Sequence of chain 1.A:
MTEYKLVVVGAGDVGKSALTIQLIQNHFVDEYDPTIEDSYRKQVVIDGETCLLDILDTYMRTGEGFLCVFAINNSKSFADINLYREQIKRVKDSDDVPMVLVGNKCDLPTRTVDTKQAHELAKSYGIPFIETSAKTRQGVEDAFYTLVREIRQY

Binding-site contacts:
Ligand atom O1B contacts residue SER17 of chain 1.A at 3.0 Å (h-bond).
Ligand atom N1 contacts residue LYS117 of chain 1.A at 3.5 Å.
Ligand atom C4 contacts residue LYS117 of chain 1.A at 3.5 Å.
Ligand atom O2' contacts residue PHE28 of chain 1.A at 3.2 Å.
Ligand atom C5 contacts residue LYS117 of chain 1.A at 3.5 Å.
Ligand atom O2' contacts residue VAL29 of chain 1.A at 2.7 Å (h-bond).
Ligand atom PG contacts residue MG1 of chain 1.B at 3.2 Å.
Ligand atom O2B contacts residue ASP13 of chain 1.A at 3.5 Å (salt-bridge).
Ligand atom N3B contacts residue MG1 of chain 1.B at 3.4 Å.
Ligand atom N2 contacts residue ASP119 of chain 1.A at 2.8 Å (salt-bridge).
Ligand atom O2B contacts residue GLY15 of chain 1.A at 3.2 Å (h-bond).
Ligand atom O1A contacts residue SER17 of chain 1.A at 3.5 Å.
Ligand atom O1A contacts residue GLY15 of chain 1.A at 3.5 Å.
Ligand atom N9 contacts residue LYS117 of chain 1.A at 3.5 Å.
Ligand atom O1G contacts residue MG1 of chain 1.B at 1.9 Å.
Ligand atom O2B contacts residue LYS16 of chain 1.A at 2.8 Å (salt-bridge).
Ligand atom O2B contacts residue VAL14 of chain 1.A at 3.3 Å (h-bond).
Ligand atom O2' contacts residue ASP30 of chain 1.A at 3.5 Å.
Ligand atom O1A contacts residue ALA18 of chain 1.A at 2.9 Å (h-bond).
Ligand atom O6 contacts residue ALA146 of chain 1.A at 2.9 Å (h-bond).
Ligand atom O6 contacts residue ASN116 of chain 1.A at 3.2 Å (h-bond).
Ligand atom N3B contacts residue ASP13 of chain 1.A at 3.2 Å (salt-bridge).
Ligand atom C6 contacts residue ASP119 of chain 1.A at 3.5 Å.
Ligand atom O1B contacts residue MG1 of chain 1.B at 2.0 Å.
Ligand atom O4' contacts residue LYS117 of chain 1.A at 3.2 Å (salt-bridge).
Ligand atom C5 contacts residue PHE28 of chain 1.A at 3.5 Å (hydrophobic).
Ligand atom O3A contacts residue ASP13 of chain 1.A at 3.6 Å.
Ligand atom N7 contacts residue ASN116 of chain 1.A at 3.2 Å (h-bond).
Ligand atom C2' contacts residue VAL29 of chain 1.A at 3.4 Å (hydrophobic).
Ligand atom N2 contacts residue LEU120 of chain 1.A at 3.2 Å.
Ligand atom O6 contacts residue SER145 of chain 1.A at 3.4 Å.
Ligand atom C4 contacts residue PHE28 of chain 1.A at 3.4 Å (hydrophobic).
Ligand atom PB contacts residue MG1 of chain 1.B at 3.2 Å.
Ligand atom O6 contacts residue LYS117 of chain 1.A at 3.3 Å.
Ligand atom N1 contacts residue ASP119 of chain 1.A at 2.7 Å (salt-bridge).
Ligand atom O3G contacts residue LYS16 of chain 1.A at 2.7 Å (salt-bridge).
Ligand atom O3A contacts residue GLY15 of chain 1.A at 3.0 Å (h-bond).
Ligand atom O6 contacts residue ASP119 of chain 1.A at 3.5 Å (salt-bridge).
Ligand atom N3 contacts residue PHE28 of chain 1.A at 3.5 Å.
Ligand atom C6 contacts residue LYS117 of chain 1.A at 3.4 Å.

A protein and the small-molecule ligand that binds it are described below.
Small molecule (SMILES): Nc1nc2c(ncn2[C@@H]2O[C@H](CO[P](=O)(O)O[P](=O)(O)NP(=O)(O)O)[C@@H](O)[C@H]2O)c(=O)[nH]1